Binding-site contacts:
Ligand atom C1 contacts residue ASN82 of chain 1.B at 1.5 Å.
Ligand atom C2 contacts residue ASN82 of chain 1.B at 2.7 Å.
Ligand atom O7 contacts residue ASN82 of chain 1.B at 3.8 Å.
Ligand atom C7 contacts residue ASN82 of chain 1.B at 3.9 Å.
Ligand atom C7 contacts residue ARG85 of chain 1.B at 3.6 Å.
Ligand atom C5 contacts residue ASN82 of chain 1.B at 3.6 Å.
Ligand atom C8 contacts residue ASP86 of chain 1.B at 4.3 Å.
Ligand atom O7 contacts residue ARG302 of chain 1.A at 2.9 Å.
Ligand atom O6 contacts residue GLU72 of chain 1.B at 3.3 Å (salt-bridge).
Ligand atom O5 contacts residue ASN82 of chain 1.B at 2.4 Å (h-bond).
Ligand atom C8 contacts residue SER301 of chain 1.A at 4.2 Å.
Ligand atom C8 contacts residue ARG85 of chain 1.B at 3.9 Å.
Ligand atom C3 contacts residue ASN82 of chain 1.B at 4.0 Å.
Ligand atom C7 contacts residue ARG302 of chain 1.A at 4.0 Å.
Ligand atom C5 contacts residue GLU72 of chain 1.B at 3.5 Å.
Ligand atom C4 contacts residue ASN82 of chain 1.B at 4.3 Å.
Ligand atom C4 contacts residue GLU72 of chain 1.B at 3.6 Å.
Ligand atom O4 contacts residue GLU72 of chain 1.B at 3.8 Å.
Ligand atom O7 contacts residue ARG85 of chain 1.B at 3.1 Å (salt-bridge).
Ligand atom O5 contacts residue GLU72 of chain 1.B at 4.0 Å.
Ligand atom C6 contacts residue GLU72 of chain 1.B at 2.6 Å.
Ligand atom N2 contacts residue ASN82 of chain 1.B at 3.2 Å (h-bond).
Ligand atom O7 contacts residue ASP67 of chain 1.B at 4.4 Å.
Ligand atom O6 contacts residue ASN82 of chain 1.B at 4.1 Å.

Sequence of chain 1.A:
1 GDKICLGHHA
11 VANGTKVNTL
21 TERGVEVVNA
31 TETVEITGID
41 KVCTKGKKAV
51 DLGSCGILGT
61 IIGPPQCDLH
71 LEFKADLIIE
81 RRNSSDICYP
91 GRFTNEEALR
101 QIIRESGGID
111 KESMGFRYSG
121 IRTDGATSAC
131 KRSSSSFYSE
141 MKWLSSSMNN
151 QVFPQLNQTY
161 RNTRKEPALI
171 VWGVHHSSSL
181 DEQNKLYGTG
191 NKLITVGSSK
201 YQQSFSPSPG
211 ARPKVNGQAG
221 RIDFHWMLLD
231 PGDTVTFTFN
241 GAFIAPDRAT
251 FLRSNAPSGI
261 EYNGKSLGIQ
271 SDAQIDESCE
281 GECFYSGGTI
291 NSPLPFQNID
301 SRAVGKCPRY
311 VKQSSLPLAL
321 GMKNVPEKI

A protein and the small-molecule ligand that binds it are described below.
Small molecule (SMILES): CC(=O)N[C@@H]1[C@@H](O)[C@H](O)[C@@H](CO)O[C@H]1O

Sequence of chain 1.B:
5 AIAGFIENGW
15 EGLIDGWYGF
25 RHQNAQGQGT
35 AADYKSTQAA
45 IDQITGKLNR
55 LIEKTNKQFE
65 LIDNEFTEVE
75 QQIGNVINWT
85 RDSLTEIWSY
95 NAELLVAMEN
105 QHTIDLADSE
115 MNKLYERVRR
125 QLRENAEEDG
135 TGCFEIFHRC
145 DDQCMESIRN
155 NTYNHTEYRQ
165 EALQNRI